Binding-site contacts:
Ligand atom O5 contacts residue ASN87 of chain 37.Q at 2.3 Å (h-bond).
Ligand atom C4 contacts residue LEU151 of chain 37.Q at 4.4 Å (hydrophobic).
Ligand atom O5 contacts residue SER89 of chain 37.Q at 4.1 Å.
Ligand atom C1 contacts residue SER89 of chain 37.Q at 4.5 Å.
Ligand atom C1 contacts residue ASN87 of chain 37.Q at 1.4 Å.
Ligand atom O7 contacts residue ASN87 of chain 37.Q at 3.9 Å.
Ligand atom C4 contacts residue ASN87 of chain 37.Q at 4.2 Å.
Ligand atom C2 contacts residue ASN87 of chain 37.Q at 2.4 Å.
Ligand atom C5 contacts residue LEU151 of chain 37.Q at 4.1 Å (hydrophobic).
Ligand atom C5 contacts residue ASN87 of chain 37.Q at 3.7 Å.
Ligand atom O7 contacts residue ASP85 of chain 37.Q at 4.3 Å.
Ligand atom O5 contacts residue SER79 of chain 37.Q at 4.4 Å.
Ligand atom O4 contacts residue LEU151 of chain 37.Q at 3.7 Å.
Ligand atom N2 contacts residue ASN87 of chain 37.Q at 2.9 Å (h-bond).
Ligand atom C7 contacts residue ASN87 of chain 37.Q at 3.6 Å.
Ligand atom C6 contacts residue LEU151 of chain 37.Q at 3.8 Å (hydrophobic).
Ligand atom C5 contacts residue SER89 of chain 37.Q at 4.3 Å.
Ligand atom O6 contacts residue LEU151 of chain 37.Q at 3.4 Å.
Ligand atom C3 contacts residue ASN87 of chain 37.Q at 3.7 Å.

This protein binds this small molecule.
Small molecule (SMILES): CC(=O)N[C@@H]1[C@@H](O)[C@H](O)[C@@H](CO)O[C@H]1O

Sequence of chain 37.Q:
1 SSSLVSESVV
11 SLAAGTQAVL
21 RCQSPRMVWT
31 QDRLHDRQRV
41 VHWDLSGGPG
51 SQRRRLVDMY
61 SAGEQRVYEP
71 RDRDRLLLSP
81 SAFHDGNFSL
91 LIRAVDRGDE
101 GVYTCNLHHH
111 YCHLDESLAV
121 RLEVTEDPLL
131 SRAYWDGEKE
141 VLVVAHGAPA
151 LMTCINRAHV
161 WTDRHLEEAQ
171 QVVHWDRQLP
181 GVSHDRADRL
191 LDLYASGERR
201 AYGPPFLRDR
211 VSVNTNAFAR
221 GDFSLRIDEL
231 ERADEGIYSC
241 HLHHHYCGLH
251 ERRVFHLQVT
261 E